Sequence of chain 1.A:
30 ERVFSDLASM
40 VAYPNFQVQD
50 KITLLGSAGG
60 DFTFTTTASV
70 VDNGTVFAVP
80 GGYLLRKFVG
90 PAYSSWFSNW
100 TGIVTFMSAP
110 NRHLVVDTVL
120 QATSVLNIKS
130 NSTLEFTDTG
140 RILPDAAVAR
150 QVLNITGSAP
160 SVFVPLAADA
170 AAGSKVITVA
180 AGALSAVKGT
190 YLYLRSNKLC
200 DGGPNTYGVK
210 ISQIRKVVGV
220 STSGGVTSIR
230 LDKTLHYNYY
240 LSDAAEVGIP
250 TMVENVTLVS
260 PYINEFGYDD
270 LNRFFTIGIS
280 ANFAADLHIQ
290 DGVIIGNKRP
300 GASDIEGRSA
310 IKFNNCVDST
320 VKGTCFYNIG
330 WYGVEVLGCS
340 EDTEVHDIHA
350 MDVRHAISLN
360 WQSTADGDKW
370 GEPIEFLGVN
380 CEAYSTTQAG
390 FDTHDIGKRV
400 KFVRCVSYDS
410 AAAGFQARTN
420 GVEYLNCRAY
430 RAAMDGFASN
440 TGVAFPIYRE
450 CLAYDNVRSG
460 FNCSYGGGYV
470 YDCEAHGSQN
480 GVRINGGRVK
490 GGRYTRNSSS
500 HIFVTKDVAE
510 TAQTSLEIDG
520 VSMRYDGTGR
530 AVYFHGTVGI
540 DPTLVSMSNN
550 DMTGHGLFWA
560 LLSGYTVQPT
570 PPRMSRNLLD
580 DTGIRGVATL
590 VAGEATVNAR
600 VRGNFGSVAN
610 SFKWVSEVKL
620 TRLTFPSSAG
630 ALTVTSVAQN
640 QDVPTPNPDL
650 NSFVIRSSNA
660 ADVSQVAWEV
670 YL

The protein below binds the small molecule below.
Small molecule (SMILES): C[C@@]1(C(=O)O)O[C@H]2C=C(C(=O)O)OC[C@@H]2O1

Sequence of chain 1.B:
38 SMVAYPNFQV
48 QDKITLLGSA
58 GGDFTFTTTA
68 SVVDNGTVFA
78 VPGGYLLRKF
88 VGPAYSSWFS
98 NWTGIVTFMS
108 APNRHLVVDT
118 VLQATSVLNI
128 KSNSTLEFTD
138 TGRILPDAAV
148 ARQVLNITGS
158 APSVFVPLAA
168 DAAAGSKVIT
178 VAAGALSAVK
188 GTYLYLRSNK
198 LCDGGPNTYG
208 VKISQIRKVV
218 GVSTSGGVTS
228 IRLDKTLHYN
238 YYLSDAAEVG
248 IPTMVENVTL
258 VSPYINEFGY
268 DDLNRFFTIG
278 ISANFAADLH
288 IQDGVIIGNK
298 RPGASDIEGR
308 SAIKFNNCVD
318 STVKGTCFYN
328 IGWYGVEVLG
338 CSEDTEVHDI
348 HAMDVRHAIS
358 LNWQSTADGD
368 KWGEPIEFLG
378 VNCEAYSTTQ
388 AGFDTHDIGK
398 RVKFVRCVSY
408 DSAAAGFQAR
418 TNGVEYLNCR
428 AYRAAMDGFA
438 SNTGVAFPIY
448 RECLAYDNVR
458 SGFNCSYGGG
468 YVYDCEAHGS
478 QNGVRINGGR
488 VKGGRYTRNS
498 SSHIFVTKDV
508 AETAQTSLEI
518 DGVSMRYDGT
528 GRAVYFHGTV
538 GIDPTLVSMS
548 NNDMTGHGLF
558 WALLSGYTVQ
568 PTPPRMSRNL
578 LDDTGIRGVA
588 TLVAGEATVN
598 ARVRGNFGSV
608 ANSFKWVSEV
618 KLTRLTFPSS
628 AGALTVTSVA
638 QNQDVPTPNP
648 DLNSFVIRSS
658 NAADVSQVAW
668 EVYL

Binding-site contacts:
Ligand atom OAE contacts residue ARG398 of chain 1.B at 3.0 Å (salt-bridge).
Ligand atom CBN contacts residue TYR453 of chain 1.A at 4.3 Å (hydrophobic).
Ligand atom OAQ contacts residue 98U2 of chain 1.H at 2.2 Å (h-bond).
Ligand atom OAW contacts residue ARG495 of chain 1.A at 3.7 Å.
Ligand atom OAH contacts residue ARG398 of chain 1.B at 2.8 Å (salt-bridge).
Ligand atom CBO contacts residue TYR453 of chain 1.A at 4.5 Å (hydrophobic).
Ligand atom CAY contacts residue 98U2 of chain 1.H at 3.7 Å.
Ligand atom CAC contacts residue THR494 of chain 1.A at 4.4 Å.
Ligand atom CAC contacts residue TYR453 of chain 1.A at 4.1 Å (hydrophobic).
Ligand atom OAH contacts residue 98U2 of chain 1.H at 3.1 Å (h-bond).
Ligand atom OAE contacts residue TYR429 of chain 1.A at 3.9 Å.
Ligand atom CAY contacts residue TYR429 of chain 1.A at 4.4 Å (hydrophobic).
Ligand atom CAZ contacts residue ARG492 of chain 1.A at 4.2 Å.
Ligand atom CBJ contacts residue 98U2 of chain 1.H at 1.4 Å.
Ligand atom OAI contacts residue ARG492 of chain 1.A at 3.2 Å (salt-bridge).
Ligand atom OAW contacts residue 98U2 of chain 1.H at 3.0 Å (h-bond).
Ligand atom CBA contacts residue 98U2 of chain 1.H at 3.5 Å.
Ligand atom CBO contacts residue ARG495 of chain 1.A at 4.5 Å.
Ligand atom CBO contacts residue 98U2 of chain 1.H at 4.3 Å.
Ligand atom CAC contacts residue ARG495 of chain 1.A at 4.0 Å.
Ligand atom CAY contacts residue ARG398 of chain 1.B at 3.6 Å.
Ligand atom CAC contacts residue ARG492 of chain 1.A at 4.3 Å.
Ligand atom CBN contacts residue 98U2 of chain 1.H at 2.4 Å.
Ligand atom OAH contacts residue LYS397 of chain 1.B at 3.9 Å.
Ligand atom OAV contacts residue TYR453 of chain 1.A at 3.6 Å.
Ligand atom CBJ contacts residue ARG495 of chain 1.A at 4.5 Å.
Ligand atom CAN contacts residue 98U2 of chain 1.H at 4.1 Å.
Ligand atom CAC contacts residue HIS475 of chain 1.A at 3.5 Å.
Ligand atom CBD contacts residue TYR453 of chain 1.A at 4.1 Å (hydrophobic).
Ligand atom CBD contacts residue 98U2 of chain 1.H at 3.6 Å.
Ligand atom CAN contacts residue TYR453 of chain 1.A at 3.9 Å (hydrophobic).
Ligand atom OAE contacts residue 98U2 of chain 1.H at 4.4 Å.
Ligand atom CBN contacts residue ARG495 of chain 1.A at 4.0 Å.